Binding-site contacts:
Ligand atom N6A contacts residue CYS65 of chain 1.A at 3.7 Å.
Ligand atom C2X contacts residue HIS12 of chain 1.B at 3.5 Å.
Ligand atom C5A contacts residue GLN69 of chain 1.A at 3.5 Å.
Ligand atom C1X contacts residue VAL43 of chain 1.A at 3.6 Å (hydrophobic).
Ligand atom O2C contacts residue ASN44 of chain 1.A at 3.2 Å.
Ligand atom CC2 contacts residue PHE120 of chain 1.A at 3.5 Å (hydrophobic).
Ligand atom N7A contacts residue ASN67 of chain 1.A at 3.2 Å (h-bond).
Ligand atom C3X contacts residue PHE120 of chain 1.A at 3.7 Å (hydrophobic).
Ligand atom N7A contacts residue HIS119 of chain 1.A at 3.5 Å.
Ligand atom O2P contacts residue HIS119 of chain 1.A at 3.5 Å (h-bond).
Ligand atom N7A contacts residue GLN69 of chain 1.A at 3.6 Å (h-bond).
Ligand atom CC2 contacts residue THR45 of chain 1.A at 3.5 Å.
Ligand atom C5A contacts residue HIS119 of chain 1.A at 3.7 Å.
Ligand atom N3C contacts residue THR45 of chain 1.A at 2.6 Å (h-bond).
Ligand atom O2C contacts residue HIS12 of chain 1.B at 3.0 Å.
Ligand atom N6A contacts residue ASN71 of chain 1.A at 2.6 Å (h-bond).
Ligand atom O2P contacts residue HIS12 of chain 1.B at 3.0 Å (h-bond).
Ligand atom N6A contacts residue ALA109 of chain 1.A at 3.0 Å.
Ligand atom O2P contacts residue PHE120 of chain 1.A at 3.0 Å (h-bond).
Ligand atom N4C contacts residue THR45 of chain 1.A at 3.3 Å (h-bond).
Ligand atom C6A contacts residue GLN69 of chain 1.A at 3.6 Å.
Ligand atom N6A contacts residue GLN69 of chain 1.A at 3.7 Å.
Ligand atom C2X contacts residue PHE120 of chain 1.A at 3.4 Å (hydrophobic).
Ligand atom N1A contacts residue ALA109 of chain 1.A at 3.6 Å.
Ligand atom O4B contacts residue HIS119 of chain 1.A at 3.6 Å.
Ligand atom C6A contacts residue ASN71 of chain 1.A at 3.7 Å.
Ligand atom O3D contacts residue LYS41 of chain 1.A at 3.2 Å (salt-bridge).
Ligand atom O2C contacts residue THR45 of chain 1.A at 2.8 Å (h-bond).
Ligand atom N9A contacts residue HIS119 of chain 1.A at 3.7 Å.
Ligand atom C8A contacts residue HIS119 of chain 1.A at 3.5 Å.
Ligand atom CC4 contacts residue VAL43 of chain 1.A at 3.7 Å (hydrophobic).
Ligand atom O2C contacts residue PHE120 of chain 1.A at 3.6 Å.
Ligand atom C6A contacts residue ALA109 of chain 1.A at 3.3 Å (hydrophobic).
Ligand atom O5B contacts residue HIS119 of chain 1.A at 2.9 Å (h-bond).
Ligand atom CC4 contacts residue THR45 of chain 1.A at 3.4 Å.
Ligand atom CC2 contacts residue ASN44 of chain 1.A at 3.7 Å.
Ligand atom N3C contacts residue PHE120 of chain 1.A at 3.4 Å.
Ligand atom C8A contacts residue ASN67 of chain 1.A at 3.2 Å.
Ligand atom N1A contacts residue ASN71 of chain 1.A at 3.3 Å (h-bond).
Ligand atom O1P contacts residue GLN11 of chain 1.B at 2.7 Å (h-bond).

Sequence of chain 1.B:
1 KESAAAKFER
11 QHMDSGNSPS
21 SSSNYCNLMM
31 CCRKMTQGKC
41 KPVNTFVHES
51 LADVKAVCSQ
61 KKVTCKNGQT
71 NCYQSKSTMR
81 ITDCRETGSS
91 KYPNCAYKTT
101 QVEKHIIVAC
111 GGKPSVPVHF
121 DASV

This small molecule binds to this protein.
Small molecule (SMILES): Nc1ccn([C@H]2C[C@H](O[P](=O)(O)OC[C@H]3O[C@@H](n4cnc5c(N)ncnc54)C[C@@H]3O)[C@@H](CO)O2)c(=O)n1

Sequence of chain 1.A:
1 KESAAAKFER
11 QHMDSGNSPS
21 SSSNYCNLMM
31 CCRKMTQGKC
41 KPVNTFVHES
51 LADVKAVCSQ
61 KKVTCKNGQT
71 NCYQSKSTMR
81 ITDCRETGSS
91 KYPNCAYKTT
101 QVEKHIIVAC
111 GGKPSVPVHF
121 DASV